Sequence of chain 17.C:
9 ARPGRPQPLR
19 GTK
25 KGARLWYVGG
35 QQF

Sequence of chain 17.A:
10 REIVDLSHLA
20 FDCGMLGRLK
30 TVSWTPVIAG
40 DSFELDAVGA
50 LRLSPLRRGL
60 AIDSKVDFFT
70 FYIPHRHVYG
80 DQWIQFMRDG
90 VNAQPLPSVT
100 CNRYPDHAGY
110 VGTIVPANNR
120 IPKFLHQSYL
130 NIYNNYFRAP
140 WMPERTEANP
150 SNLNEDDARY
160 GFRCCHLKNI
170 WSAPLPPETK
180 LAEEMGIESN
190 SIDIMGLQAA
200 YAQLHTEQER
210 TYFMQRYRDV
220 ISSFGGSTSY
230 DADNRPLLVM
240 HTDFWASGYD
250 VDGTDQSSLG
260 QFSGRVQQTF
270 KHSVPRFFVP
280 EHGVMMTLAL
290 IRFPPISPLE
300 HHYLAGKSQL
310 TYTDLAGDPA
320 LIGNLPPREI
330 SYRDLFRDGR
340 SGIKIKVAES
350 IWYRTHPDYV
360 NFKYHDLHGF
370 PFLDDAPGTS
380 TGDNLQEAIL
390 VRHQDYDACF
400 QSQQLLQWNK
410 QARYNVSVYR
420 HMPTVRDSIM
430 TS

This protein binds this small molecule.
Small molecule (SMILES): Nc1ccn([C@H]2C[C@H](O)[C@@H](COP(=O)(O)O)O2)c(=O)n1

Binding-site contacts:
Ligand atom OP2 contacts residue ASP242 of chain 17.A at 3.9 Å.
Ligand atom C5' contacts residue ASP242 of chain 17.A at 4.4 Å.
Ligand atom C2' contacts residue LYS25 of chain 17.C at 3.8 Å.